Binding-site contacts:
Ligand atom O2P contacts residue GLY236 of chain 1.E at 3.1 Å (h-bond).
Ligand atom O1P contacts residue GLY214 of chain 1.E at 3.9 Å.
Ligand atom O4' contacts residue ASP213 of chain 1.E at 4.1 Å.
Ligand atom O4' contacts residue GLY214 of chain 1.E at 4.3 Å.
Ligand atom P contacts residue GLY236 of chain 1.E at 4.3 Å.
Ligand atom N1 contacts residue THR181 of chain 1.E at 3.5 Å.
Ligand atom O5' contacts residue GLY236 of chain 1.E at 4.4 Å.
Ligand atom O1P contacts residue SER237 of chain 1.E at 4.3 Å.
Ligand atom C3' contacts residue SER51 of chain 1.E at 3.9 Å.
Ligand atom O2P contacts residue ILE235 of chain 1.E at 4.3 Å.
Ligand atom C6 contacts residue THR181 of chain 1.E at 3.6 Å.
Ligand atom O2P contacts residue SER237 of chain 1.E at 2.8 Å (h-bond).
Ligand atom O2' contacts residue ASP213 of chain 1.E at 2.8 Å (salt-bridge).
Ligand atom O2P contacts residue ILE216 of chain 1.E at 4.2 Å.
Ligand atom C2 contacts residue THR182 of chain 1.E at 3.3 Å.
Ligand atom C4' contacts residue ASP213 of chain 1.E at 3.5 Å.
Ligand atom O3' contacts residue ASP213 of chain 1.E at 2.6 Å (salt-bridge).
Ligand atom C5' contacts residue GLY214 of chain 1.E at 3.8 Å.
Ligand atom O5' contacts residue GLY215 of chain 1.E at 4.4 Å.
Ligand atom C2' contacts residue MET53 of chain 1.E at 4.4 Å (hydrophobic).
Ligand atom O6 contacts residue THR181 of chain 1.E at 3.3 Å.
Ligand atom O2' contacts residue MET234 of chain 1.E at 4.4 Å.
Ligand atom P contacts residue GLY214 of chain 1.E at 4.3 Å.
Ligand atom P contacts residue SER237 of chain 1.E at 3.7 Å.
Ligand atom P contacts residue GLY215 of chain 1.E at 4.3 Å.
Ligand atom C3' contacts residue ASP213 of chain 1.E at 3.5 Å.
Ligand atom O2' contacts residue LYS171 of chain 1.E at 4.0 Å.
Ligand atom N1 contacts residue THR182 of chain 1.E at 3.3 Å (h-bond).
Ligand atom O3P contacts residue GLY236 of chain 1.E at 4.4 Å.
Ligand atom O3' contacts residue MET53 of chain 1.E at 4.2 Å.
Ligand atom O1P contacts residue GLY215 of chain 1.E at 3.2 Å (h-bond).
Ligand atom C3' contacts residue MET53 of chain 1.E at 3.8 Å (hydrophobic).
Ligand atom C4' contacts residue GLY214 of chain 1.E at 3.8 Å.
Ligand atom C8 contacts residue MET53 of chain 1.E at 4.3 Å (hydrophobic).
Ligand atom C1' contacts residue ASP213 of chain 1.E at 4.1 Å.
Ligand atom O5' contacts residue GLY214 of chain 1.E at 3.5 Å.
Ligand atom O3' contacts residue MET234 of chain 1.E at 4.0 Å.
Ligand atom O3P contacts residue SER237 of chain 1.E at 3.3 Å.
Ligand atom O3' contacts residue SER51 of chain 1.E at 2.7 Å (h-bond).
Ligand atom C2' contacts residue ASP213 of chain 1.E at 3.9 Å.

This protein binds this small molecule.
Small molecule (SMILES): O=c1[nH]cnc2c1ncn2[C@@H]1O[C@H](COP(=O)(O)O)[C@@H](O)[C@H]1O

Sequence of chain 1.E:
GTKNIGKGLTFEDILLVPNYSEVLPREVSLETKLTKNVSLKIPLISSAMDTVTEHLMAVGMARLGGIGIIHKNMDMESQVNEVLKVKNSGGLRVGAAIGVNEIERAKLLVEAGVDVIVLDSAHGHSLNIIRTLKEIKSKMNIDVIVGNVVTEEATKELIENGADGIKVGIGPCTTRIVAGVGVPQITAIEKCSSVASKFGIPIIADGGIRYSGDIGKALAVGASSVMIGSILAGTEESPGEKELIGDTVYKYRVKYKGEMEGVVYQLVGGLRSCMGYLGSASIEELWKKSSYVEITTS